Binding-site contacts:
Ligand atom CAR contacts residue GLU21 of chain 1.A at 3.2 Å.
Ligand atom CAF contacts residue TRP24 of chain 1.A at 3.4 Å (hydrophobic).
Ligand atom BRA contacts residue LEU20 of chain 1.A at 3.8 Å.
Ligand atom N contacts residue TRP24 of chain 1.A at 4.1 Å.
Ligand atom OAO contacts residue MET116 of chain 1.A at 3.4 Å (h-bond).
Ligand atom CAB contacts residue PHE117 of chain 1.A at 3.7 Å (hydrophobic).
Ligand atom CAA contacts residue LEU20 of chain 1.A at 4.0 Å (hydrophobic).
Ligand atom CAQ contacts residue SER17 of chain 1.A at 3.6 Å.
Ligand atom CAF contacts residue LEU20 of chain 1.A at 3.4 Å (hydrophobic).
Ligand atom CAD contacts residue TYR113 of chain 1.A at 3.6 Å (hydrophobic).
Ligand atom CAW contacts residue TRP24 of chain 1.A at 3.0 Å (hydrophobic).
Ligand atom CAA contacts residue PHE117 of chain 1.A at 4.1 Å (hydrophobic).
Ligand atom CAC contacts residue LEU123 of chain 1.A at 4.0 Å (hydrophobic).
Ligand atom CAU contacts residue GLU21 of chain 1.A at 3.9 Å.
Ligand atom CAC contacts residue LEU20 of chain 1.A at 3.5 Å (hydrophobic).
Ligand atom CA contacts residue MET116 of chain 1.A at 4.0 Å (hydrophobic).
Ligand atom CAA contacts residue MET116 of chain 1.A at 4.0 Å (hydrophobic).
Ligand atom BRA contacts residue SER17 of chain 1.A at 4.0 Å.
Ligand atom CAD contacts residue MET116 of chain 1.A at 3.8 Å (hydrophobic).
Ligand atom BRA contacts residue TYR113 of chain 1.A at 4.0 Å.
Ligand atom CAC contacts residue TRP24 of chain 1.A at 3.7 Å (hydrophobic).
Ligand atom CAP contacts residue MET116 of chain 1.A at 4.0 Å (hydrophobic).
Ligand atom C contacts residue MET116 of chain 1.A at 4.1 Å (hydrophobic).
Ligand atom CAB contacts residue LEU123 of chain 1.A at 4.0 Å (hydrophobic).
Ligand atom CAR contacts residue SER17 of chain 1.A at 4.2 Å.
Ligand atom CAS contacts residue GLU21 of chain 1.A at 3.5 Å.
Ligand atom CAI contacts residue TYR113 of chain 1.A at 3.6 Å (hydrophobic).
Ligand atom CAH contacts residue LEU20 of chain 1.A at 3.8 Å (hydrophobic).
Ligand atom CAB contacts residue LEU20 of chain 1.A at 3.8 Å (hydrophobic).
Ligand atom CAD contacts residue LEU20 of chain 1.A at 4.0 Å (hydrophobic).
Ligand atom CAW contacts residue GLU21 of chain 1.A at 4.1 Å.
Ligand atom BRA contacts residue GLY52 of chain 1.A at 3.3 Å.
Ligand atom CAQ contacts residue LEU20 of chain 1.A at 4.1 Å (hydrophobic).
Ligand atom CAH contacts residue TYR113 of chain 1.A at 4.1 Å (hydrophobic).
Ligand atom CAI contacts residue LEU20 of chain 1.A at 3.7 Å (hydrophobic).
Ligand atom CAR contacts residue ILE342 of chain 1.A at 4.1 Å (hydrophobic).
Ligand atom CAU contacts residue TRP24 of chain 1.A at 3.9 Å (hydrophobic).
Ligand atom CAQ contacts residue ILE342 of chain 1.A at 3.9 Å (hydrophobic).
Ligand atom NAT contacts residue GLU21 of chain 1.A at 2.8 Å (salt-bridge).
Ligand atom CA contacts residue TRP24 of chain 1.A at 3.5 Å (hydrophobic).

Sequence of chain 1.A:
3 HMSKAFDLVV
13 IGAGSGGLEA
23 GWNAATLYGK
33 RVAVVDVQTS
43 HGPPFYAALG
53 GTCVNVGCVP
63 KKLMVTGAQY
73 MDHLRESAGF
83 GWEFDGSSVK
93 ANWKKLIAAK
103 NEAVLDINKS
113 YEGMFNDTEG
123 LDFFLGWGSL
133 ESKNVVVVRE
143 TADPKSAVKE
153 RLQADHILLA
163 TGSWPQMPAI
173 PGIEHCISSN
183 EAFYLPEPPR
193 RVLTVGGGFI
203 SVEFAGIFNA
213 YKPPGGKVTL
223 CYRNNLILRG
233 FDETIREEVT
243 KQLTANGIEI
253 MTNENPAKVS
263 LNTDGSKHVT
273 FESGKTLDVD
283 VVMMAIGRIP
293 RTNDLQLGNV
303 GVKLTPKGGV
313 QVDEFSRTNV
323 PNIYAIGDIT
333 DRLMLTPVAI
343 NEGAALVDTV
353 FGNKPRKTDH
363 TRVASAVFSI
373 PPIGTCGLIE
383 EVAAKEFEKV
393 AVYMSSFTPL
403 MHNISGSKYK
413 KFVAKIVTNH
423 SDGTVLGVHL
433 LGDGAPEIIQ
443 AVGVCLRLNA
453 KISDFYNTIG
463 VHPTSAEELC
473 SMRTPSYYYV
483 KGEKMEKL

The small molecule below binds the protein below.
Small molecule (SMILES): COC(=O)CN1C(C)=Nc2ccc(Br)cc2[C@@H]1c1ccccc1